Sequence of chain 4.A:
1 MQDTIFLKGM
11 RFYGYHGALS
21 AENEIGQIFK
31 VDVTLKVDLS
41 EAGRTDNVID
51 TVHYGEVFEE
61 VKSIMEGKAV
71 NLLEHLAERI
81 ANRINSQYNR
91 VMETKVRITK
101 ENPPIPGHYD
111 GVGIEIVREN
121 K

Binding-site contacts:
Ligand atom N3 contacts residue GLU74 of chain 4.A at 3.4 Å (salt-bridge).
Ligand atom C21 contacts residue ILE105 of chain 4.A at 3.3 Å (hydrophobic).
Ligand atom C6 contacts residue TYR54 of chain 2.A at 3.2 Å (hydrophobic).
Ligand atom N11 contacts residue HIS53 of chain 2.A at 3.8 Å.
Ligand atom N20 contacts residue HIS53 of chain 2.A at 3.6 Å.
Ligand atom N20 contacts residue GLY55 of chain 2.A at 3.7 Å.
Ligand atom N8 contacts residue TYR54 of chain 2.A at 3.6 Å.
Ligand atom N1 contacts residue THR51 of chain 2.A at 3.5 Å.
Ligand atom C17 contacts residue HIS53 of chain 2.A at 3.0 Å.
Ligand atom C16 contacts residue HIS53 of chain 2.A at 3.4 Å.
Ligand atom C14 contacts residue LEU19 of chain 4.A at 3.8 Å (hydrophobic).
Ligand atom O5 contacts residue ASN71 of chain 4.A at 3.8 Å.
Ligand atom O5 contacts residue TYR54 of chain 2.A at 3.6 Å.
Ligand atom C18 contacts residue HIS53 of chain 2.A at 3.8 Å.
Ligand atom N9 contacts residue HIS53 of chain 2.A at 3.5 Å (h-bond).
Ligand atom C2 contacts residue TYR54 of chain 2.A at 3.8 Å (hydrophobic).
Ligand atom N11 contacts residue TYR54 of chain 2.A at 3.8 Å.
Ligand atom C17 contacts residue TYR54 of chain 2.A at 3.9 Å (hydrophobic).
Ligand atom C4 contacts residue TYR54 of chain 2.A at 3.3 Å (hydrophobic).
Ligand atom N20 contacts residue ILE105 of chain 4.A at 3.6 Å.
Ligand atom O5 contacts residue LYS100 of chain 4.A at 3.7 Å.
Ligand atom C23 contacts residue PRO104 of chain 4.A at 3.8 Å (hydrophobic).
Ligand atom C13 contacts residue HIS53 of chain 2.A at 3.9 Å.
Ligand atom N3 contacts residue TYR54 of chain 2.A at 3.5 Å.
Ligand atom C23 contacts residue PRO106 of chain 4.A at 3.5 Å (hydrophobic).
Ligand atom C13 contacts residue ALA18 of chain 4.A at 3.7 Å (hydrophobic).
Ligand atom N8 contacts residue HIS53 of chain 2.A at 3.9 Å.
Ligand atom C12 contacts residue HIS53 of chain 2.A at 3.4 Å.
Ligand atom N1 contacts residue VAL52 of chain 2.A at 3.2 Å (h-bond).
Ligand atom C10 contacts residue TYR54 of chain 2.A at 3.7 Å (hydrophobic).
Ligand atom N7 contacts residue TYR54 of chain 2.A at 3.1 Å (h-bond).
Ligand atom C21 contacts residue PRO104 of chain 4.A at 3.6 Å (hydrophobic).
Ligand atom N1 contacts residue GLU74 of chain 4.A at 2.8 Å (salt-bridge).
Ligand atom O19 contacts residue PRO104 of chain 4.A at 3.1 Å (h-bond).
Ligand atom O5 contacts residue LEU72 of chain 4.A at 3.9 Å.
Ligand atom O5 contacts residue LEU73 of chain 4.A at 3.5 Å.
Ligand atom C21 contacts residue GLY55 of chain 2.A at 3.7 Å.
Ligand atom N11 contacts residue VAL52 of chain 2.A at 3.7 Å.
Ligand atom C18 contacts residue PRO104 of chain 4.A at 3.7 Å (hydrophobic).
Ligand atom N9 contacts residue TYR54 of chain 2.A at 3.8 Å.

Sequence of chain 2.A:
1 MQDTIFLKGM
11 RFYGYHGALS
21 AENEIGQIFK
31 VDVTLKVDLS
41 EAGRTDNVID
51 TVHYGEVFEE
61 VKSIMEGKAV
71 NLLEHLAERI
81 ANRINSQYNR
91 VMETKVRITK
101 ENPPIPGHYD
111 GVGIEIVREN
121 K

This protein binds this small molecule.
Small molecule (SMILES): Nc1nc(O)c2nn(-c3cccc(C(=O)NCc4cc(Cl)cc(Cl)c4)c3)nc2n1